Binding-site contacts:
Ligand atom C3 contacts residue ASN1095 of chain 1.C at 3.8 Å.
Ligand atom C1 contacts residue HIS1098 of chain 1.C at 3.5 Å.
Ligand atom C8 contacts residue HIS1098 of chain 1.C at 3.4 Å.
Ligand atom C1 contacts residue THR1097 of chain 1.C at 3.6 Å.
Ligand atom C8 contacts residue ASN1095 of chain 1.C at 3.5 Å.
Ligand atom O5 contacts residue HIS1098 of chain 1.C at 3.9 Å.
Ligand atom C3 contacts residue HIS1098 of chain 1.C at 3.6 Å.
Ligand atom C4 contacts residue ASN1095 of chain 1.C at 4.2 Å.
Ligand atom N2 contacts residue HIS1098 of chain 1.C at 4.4 Å.
Ligand atom O5 contacts residue PHE1100 of chain 1.C at 3.7 Å.
Ligand atom O7 contacts residue HIS1098 of chain 1.C at 3.5 Å (h-bond).
Ligand atom C8 contacts residue THR1097 of chain 1.C at 3.9 Å.
Ligand atom C5 contacts residue HIS1098 of chain 1.C at 3.5 Å.
Ligand atom O7 contacts residue ASN1095 of chain 1.C at 3.3 Å (h-bond).
Ligand atom C2 contacts residue ASN1095 of chain 1.C at 2.5 Å.
Ligand atom C7 contacts residue ASN1095 of chain 1.C at 3.3 Å.
Ligand atom C5 contacts residue PHE1100 of chain 1.C at 4.1 Å (hydrophobic).
Ligand atom C3 contacts residue THR1097 of chain 1.C at 3.9 Å.
Ligand atom C6 contacts residue PHE1100 of chain 1.C at 4.0 Å (hydrophobic).
Ligand atom O4 contacts residue HIS1098 of chain 1.C at 3.6 Å.
Ligand atom C2 contacts residue HIS1098 of chain 1.C at 4.1 Å.
Ligand atom N2 contacts residue THR1097 of chain 1.C at 3.0 Å (h-bond).
Ligand atom C7 contacts residue HIS1098 of chain 1.C at 3.5 Å.
Ligand atom C4 contacts residue HIS1098 of chain 1.C at 3.9 Å.
Ligand atom N2 contacts residue ASN1095 of chain 1.C at 2.9 Å (h-bond).
Ligand atom C5 contacts residue ASN1095 of chain 1.C at 3.7 Å.
Ligand atom C2 contacts residue THR1097 of chain 1.C at 3.6 Å.
Ligand atom O5 contacts residue ASN1095 of chain 1.C at 2.3 Å (h-bond).
Ligand atom C1 contacts residue ASN1095 of chain 1.C at 1.4 Å.
Ligand atom C7 contacts residue THR1097 of chain 1.C at 3.9 Å.

A protein and the small-molecule ligand that binds it are described below.
Small molecule (SMILES): CC(=O)N[C@H]1[C@H](O[C@H]2[C@H](O)[C@@H](NC(C)=O)CO[C@@H]2CO)O[C@H](CO)[C@@H](O[C@H]2O[C@H](CO)[C@@H](O)[C@H](O)[C@@H]2O)[C@@H]1O

Sequence of chain 1.C:
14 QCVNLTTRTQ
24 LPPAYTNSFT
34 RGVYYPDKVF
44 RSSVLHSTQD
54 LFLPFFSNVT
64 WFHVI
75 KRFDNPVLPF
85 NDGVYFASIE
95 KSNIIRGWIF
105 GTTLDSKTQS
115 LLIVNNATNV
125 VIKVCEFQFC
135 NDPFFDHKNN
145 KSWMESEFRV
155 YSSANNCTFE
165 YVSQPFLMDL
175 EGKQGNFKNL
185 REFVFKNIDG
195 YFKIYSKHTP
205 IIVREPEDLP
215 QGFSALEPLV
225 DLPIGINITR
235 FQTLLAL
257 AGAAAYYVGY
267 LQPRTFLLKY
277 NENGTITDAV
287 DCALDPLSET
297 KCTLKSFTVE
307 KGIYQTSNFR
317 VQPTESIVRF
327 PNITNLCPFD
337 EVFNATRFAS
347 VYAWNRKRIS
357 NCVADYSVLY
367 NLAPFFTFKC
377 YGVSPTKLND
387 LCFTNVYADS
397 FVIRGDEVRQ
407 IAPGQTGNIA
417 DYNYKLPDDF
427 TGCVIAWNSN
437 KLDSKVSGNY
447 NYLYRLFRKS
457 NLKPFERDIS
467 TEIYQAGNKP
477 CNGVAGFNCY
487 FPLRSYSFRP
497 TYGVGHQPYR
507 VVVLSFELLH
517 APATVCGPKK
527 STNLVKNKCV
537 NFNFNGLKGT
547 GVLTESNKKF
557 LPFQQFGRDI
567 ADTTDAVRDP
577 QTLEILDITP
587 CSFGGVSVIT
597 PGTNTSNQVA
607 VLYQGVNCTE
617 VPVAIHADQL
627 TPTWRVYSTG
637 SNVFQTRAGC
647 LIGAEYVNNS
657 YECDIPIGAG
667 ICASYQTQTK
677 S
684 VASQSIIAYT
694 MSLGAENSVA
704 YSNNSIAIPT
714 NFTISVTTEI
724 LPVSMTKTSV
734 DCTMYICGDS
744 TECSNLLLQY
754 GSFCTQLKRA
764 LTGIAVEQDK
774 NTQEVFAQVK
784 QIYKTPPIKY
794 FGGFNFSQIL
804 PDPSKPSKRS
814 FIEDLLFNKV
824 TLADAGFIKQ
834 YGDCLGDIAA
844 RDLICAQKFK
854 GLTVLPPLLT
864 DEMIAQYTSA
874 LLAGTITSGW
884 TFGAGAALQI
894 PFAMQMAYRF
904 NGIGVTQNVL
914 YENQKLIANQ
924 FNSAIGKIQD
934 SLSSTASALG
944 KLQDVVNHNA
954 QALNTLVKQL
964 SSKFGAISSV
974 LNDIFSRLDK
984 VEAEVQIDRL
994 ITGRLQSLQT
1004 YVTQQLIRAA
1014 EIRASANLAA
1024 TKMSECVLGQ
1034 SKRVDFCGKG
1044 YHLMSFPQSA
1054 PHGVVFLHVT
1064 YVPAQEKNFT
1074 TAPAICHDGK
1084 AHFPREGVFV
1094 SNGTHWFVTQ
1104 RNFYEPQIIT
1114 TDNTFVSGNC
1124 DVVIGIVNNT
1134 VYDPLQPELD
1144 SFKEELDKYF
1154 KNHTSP